Binding-site contacts:
Ligand atom NAJ contacts residue ASP137 of chain 1.B at 2.9 Å (salt-bridge).
Ligand atom CAG contacts residue LEU159 of chain 1.B at 4.1 Å (hydrophobic).
Ligand atom CAG contacts residue PHE156 of chain 1.B at 4.0 Å (hydrophobic).
Ligand atom CAM contacts residue ASP137 of chain 1.B at 3.7 Å.
Ligand atom CAE contacts residue GLY195 of chain 1.B at 3.9 Å.
Ligand atom NAI contacts residue LEU158 of chain 1.B at 3.9 Å.
Ligand atom NAJ contacts residue MET131 of chain 1.B at 3.5 Å (h-bond).
Ligand atom CAC contacts residue VAL116 of chain 1.B at 4.1 Å (hydrophobic).
Ligand atom CAD contacts residue GLY195 of chain 1.B at 3.8 Å.
Ligand atom CAO contacts residue ASP137 of chain 1.B at 3.6 Å.
Ligand atom SAL contacts residue ALA197 of chain 1.B at 3.9 Å.
Ligand atom NAH contacts residue LEU158 of chain 1.B at 3.6 Å.
Ligand atom OAA contacts residue LEU126 of chain 1.B at 3.4 Å.
Ligand atom SAL contacts residue LEU126 of chain 1.B at 3.9 Å.
Ligand atom CAC contacts residue GLY195 of chain 1.B at 3.7 Å.
Ligand atom CAF contacts residue GLY195 of chain 1.B at 3.9 Å.
Ligand atom CAF contacts residue MET131 of chain 1.B at 4.0 Å (hydrophobic).
Ligand atom CAB contacts residue GLY195 of chain 1.B at 3.4 Å.
Ligand atom NAI contacts residue LEU159 of chain 1.B at 3.6 Å (h-bond).
Ligand atom CAB contacts residue ALA79 of chain 1.B at 3.7 Å (hydrophobic).
Ligand atom NAJ contacts residue VAL167 of chain 1.B at 3.8 Å.
Ligand atom NAK contacts residue ASP137 of chain 1.B at 2.8 Å (salt-bridge).
Ligand atom CAE contacts residue MET131 of chain 1.B at 3.7 Å (hydrophobic).
Ligand atom CAC contacts residue ALA77 of chain 1.B at 3.5 Å (hydrophobic).
Ligand atom NAK contacts residue VAL167 of chain 1.B at 3.6 Å.
Ligand atom CAN contacts residue ASP137 of chain 1.B at 3.7 Å.
Ligand atom CAD contacts residue TYR193 of chain 1.B at 4.0 Å (hydrophobic).
Ligand atom CAN contacts residue GLY195 of chain 1.B at 4.0 Å.
Ligand atom CAF contacts residue ASP137 of chain 1.B at 3.5 Å.
Ligand atom CAM contacts residue MET131 of chain 1.B at 3.7 Å (hydrophobic).
Ligand atom NAH contacts residue LEU159 of chain 1.B at 3.0 Å (h-bond).
Ligand atom CAG contacts residue ASP137 of chain 1.B at 3.7 Å.
Ligand atom CAB contacts residue LEU194 of chain 1.B at 4.1 Å (hydrophobic).
Ligand atom CAB contacts residue TYR193 of chain 1.B at 3.4 Å (hydrophobic).
Ligand atom CAB contacts residue ALA77 of chain 1.B at 3.9 Å (hydrophobic).
Ligand atom NAK contacts residue MET131 of chain 1.B at 4.1 Å.
Ligand atom CAF contacts residue THR169 of chain 1.B at 4.1 Å.
Ligand atom CAN contacts residue MET131 of chain 1.B at 3.6 Å (hydrophobic).
Ligand atom CAC contacts residue MET131 of chain 1.B at 4.1 Å (hydrophobic).
Ligand atom CAO contacts residue VAL167 of chain 1.B at 3.9 Å (hydrophobic).

Sequence of chain 1.B:
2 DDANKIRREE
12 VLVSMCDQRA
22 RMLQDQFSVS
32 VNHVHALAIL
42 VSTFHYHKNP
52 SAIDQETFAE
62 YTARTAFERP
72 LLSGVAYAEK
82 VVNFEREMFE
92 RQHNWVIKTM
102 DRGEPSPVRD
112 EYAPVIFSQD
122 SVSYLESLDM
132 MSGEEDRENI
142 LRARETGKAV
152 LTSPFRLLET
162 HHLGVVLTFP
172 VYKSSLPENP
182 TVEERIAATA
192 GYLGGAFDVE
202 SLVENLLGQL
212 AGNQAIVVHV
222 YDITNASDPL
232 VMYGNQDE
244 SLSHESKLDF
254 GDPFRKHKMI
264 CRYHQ

The protein below binds the small molecule below.
Small molecule (SMILES): O=C(Nc1ccccc1)Nc1cnns1